Sequence of chain 5.E:
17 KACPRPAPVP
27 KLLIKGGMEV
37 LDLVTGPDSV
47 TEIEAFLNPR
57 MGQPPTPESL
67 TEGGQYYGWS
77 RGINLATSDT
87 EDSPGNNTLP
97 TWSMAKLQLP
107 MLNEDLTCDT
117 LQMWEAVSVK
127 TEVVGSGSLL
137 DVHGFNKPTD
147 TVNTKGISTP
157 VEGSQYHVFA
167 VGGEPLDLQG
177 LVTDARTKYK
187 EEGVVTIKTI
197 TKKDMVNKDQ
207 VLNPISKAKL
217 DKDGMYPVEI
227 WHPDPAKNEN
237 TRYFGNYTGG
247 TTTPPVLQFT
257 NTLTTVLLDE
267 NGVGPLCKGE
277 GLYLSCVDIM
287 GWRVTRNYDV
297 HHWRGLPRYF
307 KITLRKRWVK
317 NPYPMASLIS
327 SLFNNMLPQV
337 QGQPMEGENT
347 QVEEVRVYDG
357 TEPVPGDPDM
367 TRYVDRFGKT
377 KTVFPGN

Binding-site contacts:
Ligand atom O3 contacts residue ARG77 of chain 5.D at 4.3 Å.
Ligand atom C3 contacts residue VAL296 of chain 5.D at 3.5 Å (hydrophobic).
Ligand atom C1 contacts residue TYR72 of chain 5.D at 3.8 Å (hydrophobic).
Ligand atom C3 contacts residue GLY78 of chain 5.D at 4.0 Å.
Ligand atom C4 contacts residue TYR72 of chain 5.D at 3.4 Å (hydrophobic).
Ligand atom C5 contacts residue TYR72 of chain 5.D at 3.6 Å (hydrophobic).
Ligand atom C11 contacts residue ASP85 of chain 5.E at 3.6 Å.
Ligand atom C4 contacts residue HIS298 of chain 5.D at 3.7 Å.
Ligand atom C11 contacts residue TYR72 of chain 5.D at 4.0 Å (hydrophobic).
Ligand atom O4 contacts residue ARG77 of chain 5.D at 4.3 Å.
Ligand atom C10 contacts residue TYR72 of chain 5.D at 3.8 Å (hydrophobic).
Ligand atom O1B contacts residue TYR72 of chain 5.D at 4.0 Å.
Ligand atom C6 contacts residue THR94 of chain 5.D at 4.2 Å.
Ligand atom C4 contacts residue GLY78 of chain 5.D at 3.8 Å.
Ligand atom O10 contacts residue THR291 of chain 5.D at 3.8 Å.
Ligand atom C2 contacts residue ARG77 of chain 5.D at 4.0 Å.
Ligand atom O8 contacts residue ARG77 of chain 5.D at 3.6 Å.
Ligand atom O1A contacts residue GLY78 of chain 5.D at 4.1 Å.
Ligand atom O4 contacts residue THR291 of chain 5.D at 4.0 Å.
Ligand atom O1A contacts residue TYR72 of chain 5.D at 3.3 Å.
Ligand atom O4 contacts residue ILE79 of chain 5.D at 4.2 Å.
Ligand atom C1 contacts residue ARG77 of chain 5.D at 3.4 Å.
Ligand atom O3 contacts residue GLY78 of chain 5.D at 3.8 Å.
Ligand atom N5 contacts residue TYR72 of chain 5.D at 3.0 Å (h-bond).
Ligand atom O4 contacts residue VAL296 of chain 5.D at 4.0 Å.
Ligand atom O4 contacts residue TYR72 of chain 5.D at 3.9 Å.
Ligand atom C4 contacts residue VAL296 of chain 5.D at 4.2 Å (hydrophobic).
Ligand atom C6 contacts residue TYR72 of chain 5.D at 3.8 Å (hydrophobic).
Ligand atom O3 contacts residue ASN80 of chain 5.D at 3.8 Å.
Ligand atom O4 contacts residue GLY78 of chain 5.D at 3.1 Å (h-bond).
Ligand atom C4 contacts residue ARG77 of chain 5.D at 4.1 Å.
Ligand atom C6 contacts residue ASN93 of chain 5.D at 3.2 Å.
Ligand atom O8 contacts residue TYR72 of chain 5.D at 3.7 Å.
Ligand atom O6 contacts residue ASN93 of chain 5.D at 3.4 Å (h-bond).
Ligand atom O1B contacts residue ARG77 of chain 5.D at 2.8 Å (salt-bridge).
Ligand atom O4 contacts residue HIS298 of chain 5.D at 2.6 Å (h-bond).
Ligand atom C3 contacts residue ARG77 of chain 5.D at 3.4 Å.
Ligand atom O1A contacts residue ARG77 of chain 5.D at 2.8 Å (salt-bridge).
Ligand atom O3 contacts residue VAL296 of chain 5.D at 4.3 Å.
Ligand atom C3 contacts residue HIS298 of chain 5.D at 3.9 Å.

This small molecule binds to this protein.
Small molecule (SMILES): CC(=O)N[C@H]1[C@H]([C@H](O)[C@H](O)CO)O[C@@](O[C@H]2[C@@H](O)[C@@H](CO)O[C@@H](O[C@H]3[C@H](O)[C@@H](O)[C@H](O)O[C@@H]3CO)[C@@H]2O)(C(=O)O)C[C@@H]1O

Sequence of chain 5.D:
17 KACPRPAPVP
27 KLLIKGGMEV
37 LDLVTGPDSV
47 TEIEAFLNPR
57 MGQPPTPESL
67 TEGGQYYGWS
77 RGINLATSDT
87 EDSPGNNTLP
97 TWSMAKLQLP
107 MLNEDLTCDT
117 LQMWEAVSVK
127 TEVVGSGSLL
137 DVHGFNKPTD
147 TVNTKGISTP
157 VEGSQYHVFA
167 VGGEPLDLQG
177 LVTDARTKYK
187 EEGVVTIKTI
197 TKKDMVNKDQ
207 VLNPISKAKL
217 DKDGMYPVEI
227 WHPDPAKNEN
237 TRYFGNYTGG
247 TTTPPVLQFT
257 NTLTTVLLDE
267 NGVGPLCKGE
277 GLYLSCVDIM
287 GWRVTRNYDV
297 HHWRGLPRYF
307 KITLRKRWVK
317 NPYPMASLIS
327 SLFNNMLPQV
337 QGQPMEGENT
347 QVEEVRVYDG